This protein binds this small molecule.
Small molecule (SMILES): CS(=O)(=O)c1ccc(N2CCNCC2)cc1

Binding-site contacts:
Ligand atom C6 contacts residue GLN189 of chain 1.A at 3.7 Å.
Ligand atom C10 contacts residue THR45 of chain 1.A at 4.1 Å.
Ligand atom C7 contacts residue MET49 of chain 1.A at 4.1 Å (hydrophobic).
Ligand atom C8 contacts residue CYS44 of chain 1.A at 3.9 Å (hydrophobic).
Ligand atom C9 contacts residue CYS44 of chain 1.A at 3.4 Å (hydrophobic).
Ligand atom C contacts residue GLN189 of chain 1.A at 3.7 Å.
Ligand atom N1 contacts residue HIS41 of chain 1.A at 3.5 Å (h-bond).
Ligand atom C10 contacts residue SER46 of chain 1.A at 4.0 Å.
Ligand atom N contacts residue HIS41 of chain 1.A at 4.5 Å.
Ligand atom C2 contacts residue MET49 of chain 1.A at 4.4 Å (hydrophobic).
Ligand atom C7 contacts residue HIS41 of chain 1.A at 3.2 Å.
Ligand atom C6 contacts residue MET49 of chain 1.A at 4.3 Å (hydrophobic).
Ligand atom C5 contacts residue GLN189 of chain 1.A at 4.3 Å.
Ligand atom N1 contacts residue CYS44 of chain 1.A at 2.7 Å (h-bond).
Ligand atom C9 contacts residue SER46 of chain 1.A at 4.0 Å.
Ligand atom C9 contacts residue THR45 of chain 1.A at 4.1 Å.
Ligand atom C3 contacts residue HIS164 of chain 1.A at 4.3 Å.
Ligand atom C2 contacts residue HIS41 of chain 1.A at 4.3 Å.
Ligand atom C9 contacts residue THR25 of chain 1.A at 3.5 Å.
Ligand atom O contacts residue MET165 of chain 1.A at 3.3 Å.
Ligand atom S contacts residue MET165 of chain 1.A at 4.2 Å.
Ligand atom O contacts residue HIS164 of chain 1.A at 4.3 Å.
Ligand atom C2 contacts residue MET165 of chain 1.A at 4.2 Å (hydrophobic).
Ligand atom C3 contacts residue MET49 of chain 1.A at 4.2 Å (hydrophobic).
Ligand atom C8 contacts residue HIS41 of chain 1.A at 3.1 Å.
Ligand atom C7 contacts residue CYS44 of chain 1.A at 4.5 Å (hydrophobic).
Ligand atom C3 contacts residue HIS41 of chain 1.A at 3.8 Å.
Ligand atom C contacts residue MET165 of chain 1.A at 3.7 Å (hydrophobic).
Ligand atom C4 contacts residue MET49 of chain 1.A at 3.8 Å (hydrophobic).
Ligand atom N1 contacts residue THR25 of chain 1.A at 2.9 Å (h-bond).
Ligand atom C8 contacts residue THR25 of chain 1.A at 3.4 Å.
Ligand atom O contacts residue GLU166 of chain 1.A at 2.8 Å (salt-bridge).
Ligand atom C10 contacts residue CYS44 of chain 1.A at 4.2 Å (hydrophobic).
Ligand atom C contacts residue GLU166 of chain 1.A at 4.0 Å.
Ligand atom C2 contacts residue HIS164 of chain 1.A at 3.9 Å.
Ligand atom N contacts residue MET49 of chain 1.A at 3.8 Å.
Ligand atom S contacts residue GLU166 of chain 1.A at 3.9 Å.
Ligand atom C10 contacts residue MET49 of chain 1.A at 3.6 Å (hydrophobic).
Ligand atom C5 contacts residue MET49 of chain 1.A at 3.6 Å (hydrophobic).
Ligand atom O1 contacts residue GLU166 of chain 1.A at 3.9 Å.

Sequence of chain 1.A:
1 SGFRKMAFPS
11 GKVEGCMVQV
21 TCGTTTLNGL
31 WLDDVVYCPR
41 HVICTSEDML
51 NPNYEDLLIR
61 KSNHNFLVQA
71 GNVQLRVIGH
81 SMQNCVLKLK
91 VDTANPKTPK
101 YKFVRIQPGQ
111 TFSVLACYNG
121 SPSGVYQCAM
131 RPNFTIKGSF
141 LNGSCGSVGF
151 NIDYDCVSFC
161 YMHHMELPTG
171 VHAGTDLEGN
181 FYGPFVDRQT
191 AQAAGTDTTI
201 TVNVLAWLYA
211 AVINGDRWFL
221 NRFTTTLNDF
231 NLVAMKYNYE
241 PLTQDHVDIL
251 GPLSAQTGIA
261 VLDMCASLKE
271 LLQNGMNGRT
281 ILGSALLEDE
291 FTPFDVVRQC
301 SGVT